The small molecule below binds the protein below.
Small molecule (SMILES): CC(=O)N[C@@H]1[C@@H](O)[C@H](O)[C@@H](CO)O[C@H]1O

Sequence of chain 1.D:
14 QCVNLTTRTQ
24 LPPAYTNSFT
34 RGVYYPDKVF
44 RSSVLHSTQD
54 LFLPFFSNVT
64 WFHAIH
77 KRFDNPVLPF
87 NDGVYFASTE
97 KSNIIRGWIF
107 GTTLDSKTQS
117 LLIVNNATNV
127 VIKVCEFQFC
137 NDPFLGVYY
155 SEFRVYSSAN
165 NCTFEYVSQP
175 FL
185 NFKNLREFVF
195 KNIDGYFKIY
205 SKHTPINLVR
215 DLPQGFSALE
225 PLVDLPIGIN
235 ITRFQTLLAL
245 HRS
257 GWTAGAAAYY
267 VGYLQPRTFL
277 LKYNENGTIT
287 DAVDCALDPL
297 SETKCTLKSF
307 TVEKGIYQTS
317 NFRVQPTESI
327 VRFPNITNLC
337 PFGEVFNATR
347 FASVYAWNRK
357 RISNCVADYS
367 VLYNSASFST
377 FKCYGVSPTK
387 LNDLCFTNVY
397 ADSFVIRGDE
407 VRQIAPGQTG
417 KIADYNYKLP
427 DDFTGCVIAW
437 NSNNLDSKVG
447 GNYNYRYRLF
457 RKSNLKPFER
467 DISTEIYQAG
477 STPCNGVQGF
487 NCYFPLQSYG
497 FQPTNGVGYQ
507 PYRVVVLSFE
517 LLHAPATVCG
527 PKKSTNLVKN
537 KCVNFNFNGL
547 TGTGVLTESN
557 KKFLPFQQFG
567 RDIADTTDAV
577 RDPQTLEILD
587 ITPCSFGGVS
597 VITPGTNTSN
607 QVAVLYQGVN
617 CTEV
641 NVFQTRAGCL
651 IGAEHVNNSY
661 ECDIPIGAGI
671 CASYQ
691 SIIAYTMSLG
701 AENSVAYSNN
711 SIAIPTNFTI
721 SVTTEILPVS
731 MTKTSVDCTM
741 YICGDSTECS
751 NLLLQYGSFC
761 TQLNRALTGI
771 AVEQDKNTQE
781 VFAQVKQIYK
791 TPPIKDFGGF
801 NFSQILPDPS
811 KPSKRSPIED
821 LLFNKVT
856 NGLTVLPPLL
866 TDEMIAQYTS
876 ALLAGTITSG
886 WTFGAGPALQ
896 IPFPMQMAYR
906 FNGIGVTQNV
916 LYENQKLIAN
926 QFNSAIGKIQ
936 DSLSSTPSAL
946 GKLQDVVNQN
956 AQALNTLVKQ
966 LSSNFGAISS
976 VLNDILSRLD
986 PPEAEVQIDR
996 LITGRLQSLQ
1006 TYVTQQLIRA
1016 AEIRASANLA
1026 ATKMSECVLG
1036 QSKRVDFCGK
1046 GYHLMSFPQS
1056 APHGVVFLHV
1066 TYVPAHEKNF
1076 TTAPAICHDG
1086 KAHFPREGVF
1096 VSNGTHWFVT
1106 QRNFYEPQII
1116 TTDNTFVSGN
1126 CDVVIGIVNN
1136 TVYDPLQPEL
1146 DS

Binding-site contacts:
Ligand atom C4 contacts residue ASN343 of chain 1.D at 4.2 Å.
Ligand atom C8 contacts residue PHE338 of chain 1.D at 3.8 Å (hydrophobic).
Ligand atom O7 contacts residue ASN343 of chain 1.D at 3.9 Å.
Ligand atom C8 contacts residue GLY339 of chain 1.D at 3.8 Å.
Ligand atom O5 contacts residue ASN343 of chain 1.D at 2.4 Å (h-bond).
Ligand atom C7 contacts residue ASN343 of chain 1.D at 3.6 Å.
Ligand atom C2 contacts residue ASN343 of chain 1.D at 2.5 Å.
Ligand atom C8 contacts residue PHE342 of chain 1.D at 3.8 Å (hydrophobic).
Ligand atom C8 contacts residue LEU368 of chain 1.D at 4.3 Å (hydrophobic).
Ligand atom O7 contacts residue GLY339 of chain 1.D at 3.6 Å.
Ligand atom C3 contacts residue ASN343 of chain 1.D at 3.8 Å.
Ligand atom C1 contacts residue ASN343 of chain 1.D at 1.4 Å.
Ligand atom C5 contacts residue ASN343 of chain 1.D at 3.7 Å.
Ligand atom C7 contacts residue GLY339 of chain 1.D at 4.0 Å.
Ligand atom N2 contacts residue ASN343 of chain 1.D at 2.9 Å (h-bond).